Sequence of chain 1.A:
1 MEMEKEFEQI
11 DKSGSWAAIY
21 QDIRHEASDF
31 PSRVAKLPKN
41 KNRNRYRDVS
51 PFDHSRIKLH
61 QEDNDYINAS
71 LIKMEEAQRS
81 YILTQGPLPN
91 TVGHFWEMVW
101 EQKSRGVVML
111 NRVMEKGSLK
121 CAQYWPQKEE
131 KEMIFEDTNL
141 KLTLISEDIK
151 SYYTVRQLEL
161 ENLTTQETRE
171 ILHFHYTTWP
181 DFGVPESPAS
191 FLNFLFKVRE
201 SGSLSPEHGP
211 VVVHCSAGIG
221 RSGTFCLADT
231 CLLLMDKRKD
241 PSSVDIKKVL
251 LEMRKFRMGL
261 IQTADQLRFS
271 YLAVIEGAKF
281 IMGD

Binding-site contacts:
Ligand atom C9 contacts residue ARG169 of chain 1.A at 4.3 Å.
Ligand atom C2 contacts residue GLU170 of chain 1.A at 3.5 Å.
Ligand atom C5 contacts residue THR168 of chain 1.A at 3.9 Å.
Ligand atom C contacts residue THR168 of chain 1.A at 3.2 Å.
Ligand atom C2 contacts residue ARG169 of chain 1.A at 3.8 Å.
Ligand atom N1 contacts residue GLU170 of chain 1.A at 3.3 Å.
Ligand atom C9 contacts residue GLU170 of chain 1.A at 3.6 Å.
Ligand atom C9 contacts residue LEU158 of chain 1.A at 4.0 Å (hydrophobic).
Ligand atom N1 contacts residue ARG169 of chain 1.A at 4.5 Å.
Ligand atom O contacts residue GLU170 of chain 1.A at 4.1 Å.
Ligand atom C7 contacts residue GLU170 of chain 1.A at 3.5 Å.
Ligand atom C1 contacts residue THR168 of chain 1.A at 3.2 Å.
Ligand atom C7 contacts residue GLN157 of chain 1.A at 3.9 Å.
Ligand atom C2 contacts residue THR168 of chain 1.A at 4.0 Å.
Ligand atom C8 contacts residue GLU159 of chain 1.A at 4.3 Å.
Ligand atom O contacts residue GLN157 of chain 1.A at 4.2 Å.
Ligand atom C8 contacts residue LEU158 of chain 1.A at 3.4 Å (hydrophobic).
Ligand atom C3 contacts residue GLU170 of chain 1.A at 4.1 Å.
Ligand atom C8 contacts residue GLU170 of chain 1.A at 3.5 Å.
Ligand atom O contacts residue ILE145 of chain 1.A at 3.8 Å.
Ligand atom C8 contacts residue ILE145 of chain 1.A at 3.8 Å (hydrophobic).
Ligand atom C9 contacts residue GLU159 of chain 1.A at 3.7 Å.
Ligand atom C1 contacts residue ARG169 of chain 1.A at 4.2 Å.
Ligand atom C6 contacts residue GLU170 of chain 1.A at 3.6 Å.

The small molecule below binds the protein below.
Small molecule (SMILES): Nc1ccccc1N1CCOCC1